This protein binds this small molecule.
Small molecule (SMILES): Cc1cc(CCCOc2c(C)cc(-c3noc(C(F)(F)F)n3)cc2C)on1

Binding-site contacts:
Ligand atom N2 contacts residue THR97 of chain 51.A at 3.8 Å.
Ligand atom C1B contacts residue ILE95 of chain 51.A at 3.6 Å (hydrophobic).
Ligand atom N3A contacts residue ILE184 of chain 51.A at 3.9 Å.
Ligand atom C2A contacts residue LEU220 of chain 51.A at 3.8 Å (hydrophobic).
Ligand atom CM6 contacts residue ILE95 of chain 51.A at 3.9 Å (hydrophobic).
Ligand atom N1A contacts residue ILE119 of chain 51.A at 3.8 Å.
Ligand atom CM6 contacts residue ILE119 of chain 51.A at 4.0 Å (hydrophobic).
Ligand atom F1 contacts residue MET182 of chain 51.A at 3.2 Å.
Ligand atom O1 contacts residue PHE115 of chain 51.A at 3.4 Å.
Ligand atom CM2 contacts residue ILE184 of chain 51.A at 3.8 Å (hydrophobic).
Ligand atom CM2 contacts residue ILE95 of chain 51.A at 4.0 Å (hydrophobic).
Ligand atom C6B contacts residue ILE119 of chain 51.A at 3.8 Å (hydrophobic).
Ligand atom CM2 contacts residue ILE217 of chain 51.A at 3.4 Å (hydrophobic).
Ligand atom CM2 contacts residue PHE147 of chain 51.A at 3.8 Å (hydrophobic).
Ligand atom N3A contacts residue PHE147 of chain 51.A at 3.9 Å.
Ligand atom O1A contacts residue ILE121 of chain 51.A at 3.8 Å.
Ligand atom CM6 contacts residue TRP93 of chain 51.A at 3.7 Å (hydrophobic).
Ligand atom C5 contacts residue TYR193 of chain 51.A at 4.0 Å (hydrophobic).
Ligand atom F2 contacts residue ALA169 of chain 51.A at 3.6 Å.
Ligand atom C5B contacts residue ILE119 of chain 51.A at 3.9 Å (hydrophobic).
Ligand atom C1C contacts residue TYR193 of chain 51.A at 3.9 Å (hydrophobic).
Ligand atom F2 contacts residue PHE147 of chain 51.A at 3.8 Å.
Ligand atom N1A contacts residue LEU220 of chain 51.A at 3.3 Å.
Ligand atom C6B contacts residue ILE95 of chain 51.A at 4.0 Å (hydrophobic).
Ligand atom F3 contacts residue VAL24 of chain 51.C at 3.3 Å.
Ligand atom F3 contacts residue PHE147 of chain 51.A at 3.5 Å.
Ligand atom N2 contacts residue PHE115 of chain 51.A at 3.7 Å.
Ligand atom F2 contacts residue VAL171 of chain 51.A at 3.9 Å.
Ligand atom C4 contacts residue ILE217 of chain 51.A at 4.0 Å (hydrophobic).
Ligand atom O1 contacts residue THR97 of chain 51.A at 3.8 Å.
Ligand atom F3 contacts residue ALA169 of chain 51.A at 3.7 Å.
Ligand atom F2 contacts residue ALA145 of chain 51.A at 2.8 Å.
Ligand atom C3A contacts residue LEU220 of chain 51.A at 4.0 Å (hydrophobic).
Ligand atom F1 contacts residue VAL171 of chain 51.A at 3.8 Å.
Ligand atom O1B contacts residue ILE119 of chain 51.A at 3.9 Å.
Ligand atom C3B contacts residue ILE184 of chain 51.A at 3.5 Å (hydrophobic).
Ligand atom O1A contacts residue LEU220 of chain 51.A at 3.4 Å.
Ligand atom C4 contacts residue TYR193 of chain 51.A at 3.9 Å (hydrophobic).
Ligand atom C2B contacts residue ILE184 of chain 51.A at 3.8 Å (hydrophobic).
Ligand atom C2B contacts residue ILE95 of chain 51.A at 3.8 Å (hydrophobic).

Sequence of chain 51.A:
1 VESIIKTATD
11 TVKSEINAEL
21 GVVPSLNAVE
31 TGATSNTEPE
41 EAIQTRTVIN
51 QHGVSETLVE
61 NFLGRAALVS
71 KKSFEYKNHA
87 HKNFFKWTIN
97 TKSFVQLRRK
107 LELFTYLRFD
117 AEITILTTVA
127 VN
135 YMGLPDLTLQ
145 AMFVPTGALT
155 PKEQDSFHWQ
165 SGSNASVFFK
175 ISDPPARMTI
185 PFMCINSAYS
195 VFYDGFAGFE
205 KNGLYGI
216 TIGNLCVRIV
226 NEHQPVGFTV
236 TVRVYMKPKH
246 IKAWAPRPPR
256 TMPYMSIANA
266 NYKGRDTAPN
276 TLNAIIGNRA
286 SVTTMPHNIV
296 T

Sequence of chain 52.C:
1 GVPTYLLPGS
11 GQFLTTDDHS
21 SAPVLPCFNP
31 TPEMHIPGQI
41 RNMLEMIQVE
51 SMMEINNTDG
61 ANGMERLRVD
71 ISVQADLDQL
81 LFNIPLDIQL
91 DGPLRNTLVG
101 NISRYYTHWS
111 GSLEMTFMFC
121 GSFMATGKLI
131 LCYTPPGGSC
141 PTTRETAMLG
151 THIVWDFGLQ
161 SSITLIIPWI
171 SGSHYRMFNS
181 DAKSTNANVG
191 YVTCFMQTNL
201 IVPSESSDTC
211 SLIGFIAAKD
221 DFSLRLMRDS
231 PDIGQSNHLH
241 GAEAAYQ

Sequence of chain 51.C:
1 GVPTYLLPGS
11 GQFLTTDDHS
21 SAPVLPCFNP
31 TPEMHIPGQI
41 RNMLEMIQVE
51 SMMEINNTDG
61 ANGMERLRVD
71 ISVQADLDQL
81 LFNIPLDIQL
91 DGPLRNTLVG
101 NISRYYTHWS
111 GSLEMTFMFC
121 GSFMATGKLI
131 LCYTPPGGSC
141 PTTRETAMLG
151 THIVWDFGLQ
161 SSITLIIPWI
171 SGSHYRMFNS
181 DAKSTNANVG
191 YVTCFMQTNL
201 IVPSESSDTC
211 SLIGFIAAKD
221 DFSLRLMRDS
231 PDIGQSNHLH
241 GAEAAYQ